Binding-site contacts:
Ligand atom O4 contacts residue PRO231 of chain 55.C at 3.8 Å.
Ligand atom O10 contacts residue ASN275 of chain 55.A at 2.9 Å (h-bond).
Ligand atom C4 contacts residue PRO231 of chain 55.C at 3.5 Å (hydrophobic).
Ligand atom C4 contacts residue ASP91 of chain 55.C at 3.2 Å.
Ligand atom O1B contacts residue ARG104 of chain 55.C at 2.8 Å (salt-bridge).
Ligand atom C4 contacts residue PRO274 of chain 55.A at 4.0 Å (hydrophobic).
Ligand atom C11 contacts residue PRO231 of chain 55.C at 3.7 Å (hydrophobic).
Ligand atom N5 contacts residue ASN275 of chain 55.A at 3.6 Å (h-bond).
Ligand atom N5 contacts residue ASP232 of chain 55.C at 4.1 Å.
Ligand atom C3 contacts residue PRO274 of chain 55.A at 3.8 Å (hydrophobic).
Ligand atom C5 contacts residue PRO231 of chain 55.C at 3.7 Å (hydrophobic).
Ligand atom O3 contacts residue PRO274 of chain 55.A at 3.8 Å.
Ligand atom C4 contacts residue ARG104 of chain 55.C at 3.9 Å.
Ligand atom C5 contacts residue PRO274 of chain 55.A at 4.0 Å (hydrophobic).
Ligand atom C3 contacts residue PRO274 of chain 55.A at 4.1 Å (hydrophobic).
Ligand atom C6 contacts residue ASP91 of chain 55.C at 3.8 Å.
Ligand atom C5 contacts residue ASN275 of chain 55.A at 3.6 Å.
Ligand atom O7 contacts residue ARG270 of chain 55.A at 3.8 Å.
Ligand atom C11 contacts residue ASP232 of chain 55.C at 3.8 Å.
Ligand atom O4 contacts residue ASP91 of chain 55.C at 2.7 Å (salt-bridge).
Ligand atom O4 contacts residue ARG95 of chain 55.C at 3.6 Å (salt-bridge).
Ligand atom C11 contacts residue GLY234 of chain 55.C at 3.8 Å.
Ligand atom C3 contacts residue ASP232 of chain 55.C at 4.0 Å.
Ligand atom C1 contacts residue ARG104 of chain 55.C at 3.6 Å.
Ligand atom O4 contacts residue ASN275 of chain 55.A at 3.0 Å (h-bond).
Ligand atom O10 contacts residue ARG270 of chain 55.A at 3.3 Å.
Ligand atom N5 contacts residue PRO231 of chain 55.C at 2.9 Å (h-bond).
Ligand atom C11 contacts residue ILE233 of chain 55.C at 3.8 Å (hydrophobic).
Ligand atom C4 contacts residue ASP232 of chain 55.C at 3.5 Å.
Ligand atom C3 contacts residue ARG104 of chain 55.C at 3.8 Å.
Ligand atom C10 contacts residue PRO231 of chain 55.C at 3.8 Å (hydrophobic).
Ligand atom O6 contacts residue PRO274 of chain 55.A at 3.7 Å.
Ligand atom C10 contacts residue ASN275 of chain 55.A at 3.3 Å.
Ligand atom O7 contacts residue PRO274 of chain 55.A at 3.4 Å.
Ligand atom O3 contacts residue ASP91 of chain 55.C at 4.0 Å.
Ligand atom O6 contacts residue ASP91 of chain 55.C at 3.1 Å.
Ligand atom O4 contacts residue ASP232 of chain 55.C at 2.7 Å (salt-bridge).
Ligand atom O3 contacts residue GLY282 of chain 55.A at 3.4 Å.
Ligand atom C3 contacts residue ARG95 of chain 55.C at 3.9 Å.
Ligand atom C4 contacts residue ASN275 of chain 55.A at 3.8 Å.

Sequence of chain 55.A:
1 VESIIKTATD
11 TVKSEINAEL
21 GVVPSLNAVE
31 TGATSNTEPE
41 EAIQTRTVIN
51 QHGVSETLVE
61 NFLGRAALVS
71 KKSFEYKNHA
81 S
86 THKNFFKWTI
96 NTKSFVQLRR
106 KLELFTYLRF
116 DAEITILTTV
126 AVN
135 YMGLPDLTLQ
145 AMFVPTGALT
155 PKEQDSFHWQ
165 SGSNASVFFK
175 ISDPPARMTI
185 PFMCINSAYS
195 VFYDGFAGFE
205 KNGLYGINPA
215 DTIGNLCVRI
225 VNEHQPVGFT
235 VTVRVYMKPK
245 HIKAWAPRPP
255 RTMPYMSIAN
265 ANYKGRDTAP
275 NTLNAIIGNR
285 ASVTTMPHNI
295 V

This small molecule binds to this protein.
Small molecule (SMILES): CC(=O)N[C@H]1[C@H]([C@H](O)[C@H](O)CO)O[C@@](OC[C@H]2O[C@@H](O[C@H]3[C@H](O)[C@@H](O)[C@H](O)O[C@@H]3CO)[C@H](O)[C@@H](O)[C@H]2O)(C(=O)O)C[C@@H]1O

Sequence of chain 55.C:
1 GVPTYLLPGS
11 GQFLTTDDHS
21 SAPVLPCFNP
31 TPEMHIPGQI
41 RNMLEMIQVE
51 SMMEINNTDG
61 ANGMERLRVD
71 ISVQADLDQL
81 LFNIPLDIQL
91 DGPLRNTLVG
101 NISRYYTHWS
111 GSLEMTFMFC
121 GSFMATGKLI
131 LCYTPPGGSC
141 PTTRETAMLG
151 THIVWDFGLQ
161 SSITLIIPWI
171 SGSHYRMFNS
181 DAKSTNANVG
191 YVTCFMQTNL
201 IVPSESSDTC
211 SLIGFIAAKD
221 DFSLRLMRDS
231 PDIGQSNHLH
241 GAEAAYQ